Binding-site contacts:
Ligand atom O1 contacts residue TYR154 of chain 1.H at 3.5 Å.
Ligand atom O1 contacts residue GLU155 of chain 1.H at 4.5 Å.
Ligand atom C1 contacts residue ARG147 of chain 1.G at 4.2 Å.
Ligand atom C1 contacts residue GLU155 of chain 1.H at 3.9 Å.
Ligand atom O5 contacts residue GLU155 of chain 1.H at 3.2 Å (salt-bridge).
Ligand atom C3 contacts residue ARG326 of chain 1.G at 4.2 Å.
Ligand atom O4 contacts residue VAL327 of chain 1.G at 3.8 Å.
Ligand atom O6 contacts residue LYS316 of chain 1.H at 4.5 Å.
Ligand atom O2 contacts residue LYS316 of chain 1.H at 4.5 Å.
Ligand atom O1 contacts residue ARG326 of chain 1.G at 4.1 Å.
Ligand atom O4 contacts residue SER325 of chain 1.G at 4.3 Å.
Ligand atom O4 contacts residue PHE156 of chain 1.H at 3.8 Å.
Ligand atom C5 contacts residue GLU155 of chain 1.H at 3.3 Å.
Ligand atom C5 contacts residue ALA157 of chain 1.H at 4.4 Å (hydrophobic).
Ligand atom O4 contacts residue ARG326 of chain 1.G at 2.2 Å (salt-bridge).
Ligand atom O6 contacts residue ASP14 of chain 1.G at 4.2 Å.
Ligand atom C6 contacts residue ALA157 of chain 1.H at 4.1 Å (hydrophobic).
Ligand atom O5 contacts residue TYR154 of chain 1.H at 3.8 Å.
Ligand atom C1 contacts residue LYS316 of chain 1.H at 3.9 Å.
Ligand atom C5 contacts residue PHE156 of chain 1.H at 4.4 Å (hydrophobic).
Ligand atom C2 contacts residue GLU155 of chain 1.H at 4.5 Å.
Ligand atom C3 contacts residue TYR154 of chain 1.H at 4.1 Å (hydrophobic).
Ligand atom O3 contacts residue ARG326 of chain 1.G at 3.4 Å (salt-bridge).
Ligand atom O1 contacts residue ARG147 of chain 1.G at 4.3 Å.
Ligand atom C3 contacts residue ARG147 of chain 1.G at 4.3 Å.
Ligand atom O5 contacts residue LYS316 of chain 1.H at 3.2 Å (salt-bridge).
Ligand atom C6 contacts residue LYS316 of chain 1.H at 3.6 Å.
Ligand atom C1 contacts residue TYR154 of chain 1.H at 3.2 Å (hydrophobic).
Ligand atom O6 contacts residue ASP14 of chain 1.G at 4.0 Å.
Ligand atom O4 contacts residue ARG147 of chain 1.G at 4.0 Å.
Ligand atom C2 contacts residue LYS316 of chain 1.H at 4.3 Å.
Ligand atom O5 contacts residue LYS316 of chain 1.H at 3.6 Å.
Ligand atom C6 contacts residue GLU155 of chain 1.H at 3.8 Å.
Ligand atom C5 contacts residue LYS316 of chain 1.H at 3.9 Å.
Ligand atom C4 contacts residue ARG326 of chain 1.G at 3.6 Å.
Ligand atom C5 contacts residue TYR154 of chain 1.H at 4.4 Å (hydrophobic).
Ligand atom C2 contacts residue TYR154 of chain 1.H at 3.9 Å (hydrophobic).
Ligand atom O4 contacts residue ALA157 of chain 1.H at 3.9 Å.

Sequence of chain 1.H:
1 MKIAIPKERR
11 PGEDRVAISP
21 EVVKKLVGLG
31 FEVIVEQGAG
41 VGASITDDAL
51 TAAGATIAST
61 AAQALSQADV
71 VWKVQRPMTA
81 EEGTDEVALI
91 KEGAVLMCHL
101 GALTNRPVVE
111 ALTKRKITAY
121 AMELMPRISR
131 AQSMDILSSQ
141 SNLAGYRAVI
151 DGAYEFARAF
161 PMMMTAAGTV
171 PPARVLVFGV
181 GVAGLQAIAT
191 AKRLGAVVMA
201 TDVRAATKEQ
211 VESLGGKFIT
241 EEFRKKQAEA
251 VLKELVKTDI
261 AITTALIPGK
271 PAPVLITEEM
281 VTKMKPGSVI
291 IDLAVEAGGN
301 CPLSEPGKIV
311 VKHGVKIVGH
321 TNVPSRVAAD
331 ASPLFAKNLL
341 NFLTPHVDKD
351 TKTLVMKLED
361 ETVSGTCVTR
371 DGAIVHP

Sequence of chain 1.G:
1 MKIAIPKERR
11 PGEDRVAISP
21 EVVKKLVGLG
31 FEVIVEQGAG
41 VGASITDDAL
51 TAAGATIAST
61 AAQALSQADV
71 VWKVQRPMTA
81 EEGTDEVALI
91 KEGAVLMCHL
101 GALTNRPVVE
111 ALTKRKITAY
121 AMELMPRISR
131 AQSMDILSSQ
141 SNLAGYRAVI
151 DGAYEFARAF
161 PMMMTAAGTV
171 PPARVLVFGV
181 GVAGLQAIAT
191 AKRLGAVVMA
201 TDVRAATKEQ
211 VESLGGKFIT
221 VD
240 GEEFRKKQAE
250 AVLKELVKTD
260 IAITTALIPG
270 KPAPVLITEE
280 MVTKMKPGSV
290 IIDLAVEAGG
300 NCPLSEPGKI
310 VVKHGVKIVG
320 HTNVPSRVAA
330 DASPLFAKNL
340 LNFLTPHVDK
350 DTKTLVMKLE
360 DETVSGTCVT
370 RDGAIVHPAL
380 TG

The small molecule below binds the protein below.
Small molecule (SMILES): OC[C@H]1O[C@@](CO)(O[C@H]2O[C@H](CO)[C@@H](O)[C@H](O)[C@H]2O)[C@@H](O)[C@@H]1O